Sequence of chain 1.A:
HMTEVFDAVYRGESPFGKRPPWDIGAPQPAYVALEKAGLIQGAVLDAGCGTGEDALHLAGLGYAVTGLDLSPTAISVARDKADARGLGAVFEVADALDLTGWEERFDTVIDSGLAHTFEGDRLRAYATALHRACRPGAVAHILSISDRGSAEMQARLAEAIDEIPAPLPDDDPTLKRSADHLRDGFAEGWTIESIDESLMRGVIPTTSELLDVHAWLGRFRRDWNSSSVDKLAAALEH

Sequence of chain 1.B:
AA

Binding-site contacts:
Ligand atom C2 contacts residue MVA8 of chain 1.B at 3.7 Å.
Ligand atom N1 contacts residue DSN1 of chain 1.B at 2.8 Å (h-bond).
Ligand atom C contacts residue MVA8 of chain 1.B at 3.2 Å.
Ligand atom C8 contacts residue QUI1 of chain 1.N at 3.8 Å.
Ligand atom C contacts residue DSN1 of chain 1.B at 1.3 Å.
Ligand atom C7 contacts residue QUI1 of chain 1.N at 4.1 Å.
Ligand atom O1 contacts residue MVA8 of chain 1.B at 3.7 Å.
Ligand atom C9 contacts residue DSN5 of chain 1.B at 3.5 Å.
Ligand atom C3 contacts residue DSN1 of chain 1.B at 3.7 Å.
Ligand atom C7 contacts residue DSN5 of chain 1.B at 4.3 Å.
Ligand atom O1 contacts residue ILE183 of chain 1.A at 4.1 Å.
Ligand atom N1 contacts residue QUI1 of chain 1.N at 3.7 Å.
Ligand atom C6 contacts residue QUI1 of chain 1.N at 4.2 Å.
Ligand atom N1 contacts residue MVA8 of chain 1.B at 3.6 Å.
Ligand atom C8 contacts residue DSN5 of chain 1.B at 3.6 Å.
Ligand atom C3 contacts residue QUI1 of chain 1.N at 3.4 Å.
Ligand atom O1 contacts residue DSN1 of chain 1.B at 2.2 Å (h-bond).
Ligand atom C9 contacts residue DSN1 of chain 1.B at 4.1 Å.
Ligand atom C2 contacts residue DSN1 of chain 1.B at 2.4 Å.
Ligand atom O1 contacts residue QUI1 of chain 1.N at 4.1 Å.
Ligand atom C9 contacts residue QUI1 of chain 1.N at 3.5 Å.
Ligand atom C contacts residue GLN173 of chain 1.A at 4.0 Å.
Ligand atom C8 contacts residue MVA8 of chain 1.B at 3.9 Å.
Ligand atom C2 contacts residue DSN5 of chain 1.B at 4.2 Å.
Ligand atom O1 contacts residue PRO184 of chain 1.A at 3.6 Å.
Ligand atom C contacts residue QUI1 of chain 1.N at 3.8 Å.
Ligand atom N1 contacts residue DSN5 of chain 1.B at 3.5 Å (h-bond).
Ligand atom N4 contacts residue QUI1 of chain 1.N at 3.3 Å.
Ligand atom O1 contacts residue GLN173 of chain 1.A at 2.9 Å (h-bond).
Ligand atom C10 contacts residue DSN5 of chain 1.B at 4.3 Å.
Ligand atom C9 contacts residue MVA8 of chain 1.B at 4.2 Å.
Ligand atom C5 contacts residue QUI1 of chain 1.N at 4.1 Å.
Ligand atom C2 contacts residue QUI1 of chain 1.N at 3.6 Å.
Ligand atom C10 contacts residue QUI1 of chain 1.N at 3.7 Å.
Ligand atom C3 contacts residue PRO184 of chain 1.A at 4.2 Å (hydrophobic).

A protein and the small-molecule ligand that binds it are described below.
Small molecule (SMILES): O=C(O)c1cnc2ccccc2n1